This small molecule binds to this protein.
Small molecule (SMILES): CC(=O)N[C@@H]1[C@@H](O)[C@H](O)[C@@H](CO)O[C@H]1O

Binding-site contacts:
Ligand atom C1 contacts residue ASN417 of chain 1.A at 1.5 Å.
Ligand atom C7 contacts residue ASN417 of chain 1.A at 4.2 Å.
Ligand atom O7 contacts residue ASN429 of chain 1.A at 3.4 Å (h-bond).
Ligand atom O7 contacts residue TYR125 of chain 1.A at 3.9 Å.
Ligand atom C8 contacts residue TYR125 of chain 1.A at 3.8 Å (hydrophobic).
Ligand atom N2 contacts residue ASN429 of chain 1.A at 2.9 Å (h-bond).
Ligand atom C3 contacts residue ASN417 of chain 1.A at 3.9 Å.
Ligand atom O5 contacts residue ILE428 of chain 1.A at 4.4 Å.
Ligand atom O6 contacts residue SER418 of chain 1.A at 4.0 Å.
Ligand atom C4 contacts residue ASN417 of chain 1.A at 4.2 Å.
Ligand atom N2 contacts residue ASN417 of chain 1.A at 3.2 Å (h-bond).
Ligand atom C5 contacts residue ASN429 of chain 1.A at 4.3 Å.
Ligand atom C5 contacts residue ILE428 of chain 1.A at 4.1 Å (hydrophobic).
Ligand atom C2 contacts residue ASN417 of chain 1.A at 2.6 Å.
Ligand atom C3 contacts residue ASN429 of chain 1.A at 3.9 Å.
Ligand atom O5 contacts residue ASN417 of chain 1.A at 2.3 Å (h-bond).
Ligand atom C6 contacts residue ILE428 of chain 1.A at 3.8 Å (hydrophobic).
Ligand atom O5 contacts residue LEU427 of chain 1.A at 4.2 Å.
Ligand atom C2 contacts residue ASN429 of chain 1.A at 3.9 Å.
Ligand atom O5 contacts residue SER418 of chain 1.A at 4.3 Å.
Ligand atom C7 contacts residue TYR125 of chain 1.A at 3.8 Å (hydrophobic).
Ligand atom C6 contacts residue THR419 of chain 1.A at 3.7 Å.
Ligand atom C1 contacts residue ASN429 of chain 1.A at 3.9 Å.
Ligand atom O5 contacts residue ASN429 of chain 1.A at 4.4 Å.
Ligand atom O6 contacts residue THR419 of chain 1.A at 3.5 Å (h-bond).
Ligand atom C7 contacts residue ASN429 of chain 1.A at 3.6 Å.
Ligand atom C5 contacts residue ASN417 of chain 1.A at 3.7 Å.
Ligand atom N2 contacts residue TYR125 of chain 1.A at 4.2 Å.

Sequence of chain 1.A:
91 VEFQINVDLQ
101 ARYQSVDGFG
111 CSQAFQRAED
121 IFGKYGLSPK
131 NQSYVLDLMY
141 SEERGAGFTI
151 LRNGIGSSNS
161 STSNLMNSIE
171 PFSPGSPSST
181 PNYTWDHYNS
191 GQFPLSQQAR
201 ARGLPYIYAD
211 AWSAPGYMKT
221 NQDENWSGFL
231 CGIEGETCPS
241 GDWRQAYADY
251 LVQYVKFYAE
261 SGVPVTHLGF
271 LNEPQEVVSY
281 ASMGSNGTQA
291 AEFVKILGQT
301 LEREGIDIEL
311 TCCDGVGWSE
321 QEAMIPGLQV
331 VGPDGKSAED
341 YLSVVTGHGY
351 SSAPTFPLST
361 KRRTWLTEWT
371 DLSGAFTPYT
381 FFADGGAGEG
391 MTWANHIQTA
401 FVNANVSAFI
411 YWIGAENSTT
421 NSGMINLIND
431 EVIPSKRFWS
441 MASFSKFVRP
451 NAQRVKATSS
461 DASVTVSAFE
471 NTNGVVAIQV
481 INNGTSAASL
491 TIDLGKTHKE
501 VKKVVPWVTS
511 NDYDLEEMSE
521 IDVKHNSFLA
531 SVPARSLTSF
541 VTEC